Binding-site contacts:
Ligand atom C8 contacts residue ASN120 of chain 1.N at 4.3 Å.
Ligand atom C3 contacts residue ASN120 of chain 1.N at 3.7 Å.
Ligand atom C5 contacts residue ASN120 of chain 1.N at 3.7 Å.
Ligand atom C2 contacts residue ASN120 of chain 1.N at 2.4 Å.
Ligand atom N2 contacts residue ASN120 of chain 1.N at 2.8 Å (h-bond).
Ligand atom O7 contacts residue ASN120 of chain 1.N at 3.2 Å (h-bond).
Ligand atom O7 contacts residue TYR121 of chain 1.N at 4.2 Å.
Ligand atom C4 contacts residue ASN120 of chain 1.N at 4.2 Å.
Ligand atom O5 contacts residue ASN120 of chain 1.N at 2.4 Å (h-bond).
Ligand atom C7 contacts residue ASN120 of chain 1.N at 3.1 Å.
Ligand atom C1 contacts residue ASN120 of chain 1.N at 1.4 Å.

This small molecule binds to this protein.
Small molecule (SMILES): CC(=O)N[C@@H]1[C@@H](O)[C@H](O)[C@@H](CO)O[C@H]1O

Sequence of chain 1.N:
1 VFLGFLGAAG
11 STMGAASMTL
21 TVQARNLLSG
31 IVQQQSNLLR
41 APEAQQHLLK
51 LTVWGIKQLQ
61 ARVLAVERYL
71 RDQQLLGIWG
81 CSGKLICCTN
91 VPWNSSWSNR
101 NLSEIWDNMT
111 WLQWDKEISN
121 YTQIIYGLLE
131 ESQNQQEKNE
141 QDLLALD